Sequence of chain 1.D:
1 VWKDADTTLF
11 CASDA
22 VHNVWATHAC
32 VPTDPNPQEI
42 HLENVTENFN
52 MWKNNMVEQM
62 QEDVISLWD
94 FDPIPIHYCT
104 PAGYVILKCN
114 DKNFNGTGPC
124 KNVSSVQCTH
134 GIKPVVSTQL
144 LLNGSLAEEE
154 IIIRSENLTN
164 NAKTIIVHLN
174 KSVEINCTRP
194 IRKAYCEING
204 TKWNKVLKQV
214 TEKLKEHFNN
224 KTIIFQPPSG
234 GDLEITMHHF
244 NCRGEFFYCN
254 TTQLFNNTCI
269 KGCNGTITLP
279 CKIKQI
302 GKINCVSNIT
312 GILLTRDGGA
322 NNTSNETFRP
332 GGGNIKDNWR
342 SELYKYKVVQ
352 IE

Binding-site contacts:
Ligand atom O5 contacts residue GLU153 of chain 1.D at 3.3 Å.
Ligand atom C7 contacts residue GLU152 of chain 1.D at 4.3 Å.
Ligand atom C1 contacts residue ASN173 of chain 1.D at 1.4 Å.
Ligand atom C1 contacts residue ILE154 of chain 1.D at 4.0 Å (hydrophobic).
Ligand atom C4 contacts residue ASN173 of chain 1.D at 4.2 Å.
Ligand atom C1 contacts residue GLU152 of chain 1.D at 3.7 Å.
Ligand atom O5 contacts residue GLU152 of chain 1.D at 3.9 Å.
Ligand atom O4 contacts residue GLN212 of chain 1.D at 3.6 Å (h-bond).
Ligand atom C8 contacts residue LYS174 of chain 1.D at 4.1 Å.
Ligand atom C1 contacts residue GLU153 of chain 1.D at 4.1 Å.
Ligand atom C2 contacts residue ASN173 of chain 1.D at 2.4 Å.
Ligand atom O7 contacts residue ASN173 of chain 1.D at 3.2 Å (h-bond).
Ligand atom C5 contacts residue GLN212 of chain 1.D at 3.7 Å.
Ligand atom C7 contacts residue ASN173 of chain 1.D at 3.2 Å.
Ligand atom O5 contacts residue ASN173 of chain 1.D at 2.4 Å (h-bond).
Ligand atom C3 contacts residue ASN173 of chain 1.D at 3.8 Å.
Ligand atom C5 contacts residue ILE154 of chain 1.D at 4.4 Å (hydrophobic).
Ligand atom N2 contacts residue ASN173 of chain 1.D at 2.9 Å (h-bond).
Ligand atom N2 contacts residue GLN212 of chain 1.D at 4.3 Å.
Ligand atom O6 contacts residue GLU153 of chain 1.D at 3.7 Å.
Ligand atom C8 contacts residue ASN173 of chain 1.D at 3.5 Å.
Ligand atom C5 contacts residue ASN173 of chain 1.D at 3.7 Å.
Ligand atom O7 contacts residue GLU152 of chain 1.D at 3.5 Å (salt-bridge).
Ligand atom C4 contacts residue GLN212 of chain 1.D at 4.0 Å.
Ligand atom C6 contacts residue ILE154 of chain 1.D at 4.3 Å (hydrophobic).
Ligand atom O6 contacts residue LYS216 of chain 1.D at 3.7 Å.
Ligand atom C5 contacts residue GLU153 of chain 1.D at 4.4 Å.
Ligand atom C3 contacts residue GLN212 of chain 1.D at 3.5 Å.
Ligand atom O3 contacts residue GLN212 of chain 1.D at 4.4 Å.
Ligand atom O6 contacts residue ILE154 of chain 1.D at 3.4 Å (h-bond).
Ligand atom C2 contacts residue GLN212 of chain 1.D at 4.1 Å.
Ligand atom C1 contacts residue GLN212 of chain 1.D at 3.9 Å.
Ligand atom C6 contacts residue GLU153 of chain 1.D at 3.8 Å.
Ligand atom C2 contacts residue GLU152 of chain 1.D at 4.1 Å.
Ligand atom O5 contacts residue ILE154 of chain 1.D at 3.3 Å (h-bond).
Ligand atom O5 contacts residue GLN212 of chain 1.D at 4.3 Å.

A small-molecule ligand and the protein it binds are described below.
Small molecule (SMILES): CC(=O)N[C@@H]1[C@@H](O)[C@H](O)[C@@H](CO)O[C@H]1O